A protein and the small-molecule ligand that binds it are described below.
Small molecule (SMILES): C[C@@H](c1ccc2ncccc2c1)c1nnc2ccc(-c3cnn(C)c3)nn12

Binding-site contacts:
Ligand atom C19 contacts residue ILE35 of chain 1.A at 3.6 Å (hydrophobic).
Ligand atom C10 contacts residue ASP115 of chain 1.A at 3.8 Å.
Ligand atom C12 contacts residue TYR181 of chain 1.A at 3.7 Å (hydrophobic).
Ligand atom C12 contacts residue ARG159 of chain 1.A at 3.3 Å.
Ligand atom C9 contacts residue TYR181 of chain 1.A at 3.7 Å (hydrophobic).
Ligand atom N2 contacts residue TYR181 of chain 1.A at 3.5 Å.
Ligand atom C8 contacts residue TYR181 of chain 1.A at 3.5 Å (hydrophobic).
Ligand atom C2 contacts residue ALA59 of chain 1.A at 3.5 Å (hydrophobic).
Ligand atom C17 contacts residue MET162 of chain 1.A at 3.6 Å (hydrophobic).
Ligand atom C20 contacts residue TYR110 of chain 1.A at 3.6 Å (hydrophobic).
Ligand atom C1 contacts residue MET162 of chain 1.A at 3.6 Å (hydrophobic).
Ligand atom N6 contacts residue ALA172 of chain 1.A at 3.3 Å.
Ligand atom C2 contacts residue PRO109 of chain 1.A at 3.7 Å (hydrophobic).
Ligand atom C20 contacts residue MET111 of chain 1.A at 3.2 Å (hydrophobic).
Ligand atom C14 contacts residue ASP173 of chain 1.A at 3.6 Å.
Ligand atom C15 contacts residue LEU108 of chain 1.A at 3.4 Å (hydrophobic).
Ligand atom C12 contacts residue MET162 of chain 1.A at 3.7 Å (hydrophobic).
Ligand atom C11 contacts residue TYR181 of chain 1.A at 3.8 Å (hydrophobic).
Ligand atom N5 contacts residue ASP115 of chain 1.A at 3.6 Å (salt-bridge).
Ligand atom C14 contacts residue TYR181 of chain 1.A at 3.6 Å (hydrophobic).
Ligand atom C13 contacts residue ASP173 of chain 1.A at 3.6 Å.
Ligand atom C14 contacts residue ALA172 of chain 1.A at 3.7 Å (hydrophobic).
Ligand atom C10 contacts residue TYR181 of chain 1.A at 3.5 Å (hydrophobic).
Ligand atom C16 contacts residue VAL43 of chain 1.A at 3.6 Å (hydrophobic).
Ligand atom C11 contacts residue ASP115 of chain 1.A at 3.3 Å.
Ligand atom N5 contacts residue TYR181 of chain 1.A at 3.8 Å.
Ligand atom C10 contacts residue ARG159 of chain 1.A at 3.2 Å.
Ligand atom C5 contacts residue TYR181 of chain 1.A at 3.5 Å (hydrophobic).
Ligand atom C6 contacts residue TYR181 of chain 1.A at 3.4 Å (hydrophobic).
Ligand atom C7 contacts residue TYR181 of chain 1.A at 3.5 Å (hydrophobic).
Ligand atom N6 contacts residue ASP173 of chain 1.A at 3.0 Å (salt-bridge).
Ligand atom C13 contacts residue ALA172 of chain 1.A at 3.7 Å (hydrophobic).
Ligand atom C1 contacts residue ALA59 of chain 1.A at 3.7 Å (hydrophobic).
Ligand atom C18 contacts residue ILE35 of chain 1.A at 3.1 Å (hydrophobic).
Ligand atom C7 contacts residue MET162 of chain 1.A at 3.7 Å (hydrophobic).
Ligand atom N1 contacts residue MET111 of chain 1.A at 3.0 Å (h-bond).
Ligand atom C13 contacts residue ASN160 of chain 1.A at 3.8 Å.
Ligand atom N3 contacts residue TYR181 of chain 1.A at 3.7 Å.
Ligand atom N10 contacts residue ALA177 of chain 1.A at 3.6 Å.
Ligand atom N10 contacts residue TYR181 of chain 1.A at 3.7 Å.

Sequence of chain 1.A:
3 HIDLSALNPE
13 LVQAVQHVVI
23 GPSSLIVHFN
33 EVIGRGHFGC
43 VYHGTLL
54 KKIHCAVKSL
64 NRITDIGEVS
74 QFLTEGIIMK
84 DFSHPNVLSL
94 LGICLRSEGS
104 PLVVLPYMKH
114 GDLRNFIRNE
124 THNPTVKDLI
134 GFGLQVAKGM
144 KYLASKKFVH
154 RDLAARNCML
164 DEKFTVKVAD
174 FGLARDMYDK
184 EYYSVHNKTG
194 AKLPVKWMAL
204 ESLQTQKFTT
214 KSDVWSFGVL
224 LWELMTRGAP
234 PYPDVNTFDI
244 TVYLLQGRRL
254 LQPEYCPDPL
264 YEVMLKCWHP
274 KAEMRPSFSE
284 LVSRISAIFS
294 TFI